Sequence of chain 1.A:
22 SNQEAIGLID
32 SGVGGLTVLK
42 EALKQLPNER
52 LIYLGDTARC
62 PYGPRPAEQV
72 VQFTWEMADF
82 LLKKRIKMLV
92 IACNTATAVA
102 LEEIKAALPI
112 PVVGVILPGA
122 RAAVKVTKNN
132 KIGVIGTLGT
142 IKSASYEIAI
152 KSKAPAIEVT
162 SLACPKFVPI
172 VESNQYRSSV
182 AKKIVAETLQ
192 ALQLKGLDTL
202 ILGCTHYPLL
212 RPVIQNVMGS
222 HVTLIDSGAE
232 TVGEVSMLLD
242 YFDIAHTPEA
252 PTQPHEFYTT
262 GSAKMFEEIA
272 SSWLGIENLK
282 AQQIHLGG

This protein binds this small molecule.
Small molecule (SMILES): N[C@H](CCC(=O)O)C(=O)O

Binding-site contacts:
Ligand atom OE2 contacts residue SER32 of chain 1.A at 2.7 Å (h-bond).
Ligand atom C contacts residue THR96 of chain 1.A at 3.6 Å.
Ligand atom OE1 contacts residue PRO62 of chain 1.A at 3.3 Å.
Ligand atom CG contacts residue SER32 of chain 1.A at 3.4 Å.
Ligand atom OE2 contacts residue GLY64 of chain 1.A at 3.7 Å.
Ligand atom OE1 contacts residue TYR63 of chain 1.A at 3.4 Å (h-bond).
Ligand atom C contacts residue CYS205 of chain 1.A at 3.5 Å (hydrophobic).
Ligand atom O contacts residue CYS205 of chain 1.A at 3.2 Å.
Ligand atom N contacts residue SER32 of chain 1.A at 3.8 Å.
Ligand atom CD contacts residue GLY64 of chain 1.A at 3.6 Å.
Ligand atom N contacts residue CYS205 of chain 1.A at 3.8 Å.
Ligand atom O contacts residue THR206 of chain 1.A at 2.7 Å (h-bond).
Ligand atom C contacts residue THR206 of chain 1.A at 3.8 Å.
Ligand atom CG contacts residue THR138 of chain 1.A at 3.7 Å.
Ligand atom O contacts residue ASN95 of chain 1.A at 3.0 Å (h-bond).
Ligand atom N contacts residue ASP31 of chain 1.A at 3.0 Å (salt-bridge).
Ligand atom OXT contacts residue THR96 of chain 1.A at 2.6 Å (h-bond).
Ligand atom CB contacts residue THR96 of chain 1.A at 3.4 Å.
Ligand atom C contacts residue ASN95 of chain 1.A at 3.5 Å.
Ligand atom CA contacts residue ASP31 of chain 1.A at 3.2 Å.
Ligand atom C contacts residue CYS94 of chain 1.A at 3.7 Å (hydrophobic).
Ligand atom CB contacts residue SER32 of chain 1.A at 3.3 Å.
Ligand atom OXT contacts residue CYS205 of chain 1.A at 3.6 Å (h-bond).
Ligand atom OE1 contacts residue THR138 of chain 1.A at 3.4 Å.
Ligand atom CA contacts residue CYS94 of chain 1.A at 3.1 Å (hydrophobic).
Ligand atom N contacts residue HIS207 of chain 1.A at 2.7 Å (h-bond).
Ligand atom OE1 contacts residue GLY64 of chain 1.A at 3.0 Å (h-bond).
Ligand atom OE2 contacts residue CYS61 of chain 1.A at 3.7 Å.
Ligand atom OXT contacts residue THR138 of chain 1.A at 3.5 Å.
Ligand atom CD contacts residue SER32 of chain 1.A at 3.4 Å.
Ligand atom CG contacts residue HIS207 of chain 1.A at 3.7 Å.
Ligand atom OE2 contacts residue PRO62 of chain 1.A at 3.3 Å.
Ligand atom CD contacts residue TYR63 of chain 1.A at 3.4 Å (hydrophobic).
Ligand atom O contacts residue CYS94 of chain 1.A at 3.8 Å.
Ligand atom OE1 contacts residue VAL169 of chain 1.A at 3.7 Å.
Ligand atom CB contacts residue CYS94 of chain 1.A at 3.5 Å (hydrophobic).
Ligand atom N contacts residue THR206 of chain 1.A at 3.1 Å (h-bond).
Ligand atom CG contacts residue VAL169 of chain 1.A at 3.7 Å (hydrophobic).
Ligand atom OE2 contacts residue TYR63 of chain 1.A at 2.7 Å (h-bond).
Ligand atom OXT contacts residue ASN95 of chain 1.A at 3.8 Å.